Binding-site contacts:
Ligand atom C8 contacts residue SER46 of chain 1.A at 4.4 Å.
Ligand atom O5 contacts residue ASN285 of chain 1.A at 2.3 Å (h-bond).
Ligand atom O7 contacts residue ASN285 of chain 1.A at 2.8 Å (h-bond).
Ligand atom C8 contacts residue VAL297 of chain 1.A at 4.0 Å (hydrophobic).
Ligand atom C6 contacts residue ASN298 of chain 1.A at 4.1 Å.
Ligand atom O6 contacts residue ASN285 of chain 1.A at 4.4 Å.
Ligand atom N2 contacts residue VAL297 of chain 1.A at 3.5 Å (h-bond).
Ligand atom C2 contacts residue ASN285 of chain 1.A at 2.4 Å.
Ligand atom C3 contacts residue ASN285 of chain 1.A at 3.7 Å.
Ligand atom C4 contacts residue ASN285 of chain 1.A at 4.1 Å.
Ligand atom C1 contacts residue VAL297 of chain 1.A at 3.5 Å (hydrophobic).
Ligand atom O5 contacts residue VAL297 of chain 1.A at 4.5 Å.
Ligand atom C5 contacts residue ASN285 of chain 1.A at 3.6 Å.
Ligand atom C1 contacts residue ASN285 of chain 1.A at 1.4 Å.
Ligand atom C5 contacts residue ASN298 of chain 1.A at 3.9 Å.
Ligand atom C7 contacts residue VAL297 of chain 1.A at 4.1 Å (hydrophobic).
Ligand atom C8 contacts residue SER45 of chain 1.A at 3.3 Å.
Ligand atom N2 contacts residue ASN285 of chain 1.A at 3.0 Å (h-bond).
Ligand atom C7 contacts residue ASN285 of chain 1.A at 3.1 Å.
Ligand atom C2 contacts residue VAL297 of chain 1.A at 4.0 Å (hydrophobic).
Ligand atom C3 contacts residue VAL297 of chain 1.A at 4.2 Å (hydrophobic).
Ligand atom O5 contacts residue ASN298 of chain 1.A at 3.8 Å.
Ligand atom C8 contacts residue ASN285 of chain 1.A at 4.4 Å.
Ligand atom C1 contacts residue ASN298 of chain 1.A at 4.2 Å.
Ligand atom O7 contacts residue VAL297 of chain 1.A at 4.5 Å.

This small molecule binds to this protein.
Small molecule (SMILES): CC(=O)N[C@@H]1[C@@H](O)[C@H](O)[C@@H](CO)O[C@H]1O

Sequence of chain 1.A:
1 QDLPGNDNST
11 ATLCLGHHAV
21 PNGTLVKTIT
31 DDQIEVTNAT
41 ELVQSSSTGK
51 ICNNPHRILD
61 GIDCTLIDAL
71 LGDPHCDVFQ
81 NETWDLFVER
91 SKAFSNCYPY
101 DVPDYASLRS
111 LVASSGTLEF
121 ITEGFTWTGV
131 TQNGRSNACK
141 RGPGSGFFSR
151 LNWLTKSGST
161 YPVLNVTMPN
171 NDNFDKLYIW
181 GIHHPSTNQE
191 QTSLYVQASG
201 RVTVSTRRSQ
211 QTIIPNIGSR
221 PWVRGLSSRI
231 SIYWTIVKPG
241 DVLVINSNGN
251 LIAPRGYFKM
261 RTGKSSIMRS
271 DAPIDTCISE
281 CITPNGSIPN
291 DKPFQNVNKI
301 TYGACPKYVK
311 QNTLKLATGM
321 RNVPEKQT